Binding-site contacts:
Ligand atom C1 contacts residue TYR83 of chain 1.B at 4.2 Å (hydrophobic).
Ligand atom CA contacts residue TYR152 of chain 1.B at 3.6 Å (hydrophobic).
Ligand atom C2 contacts residue VAL206 of chain 1.B at 4.4 Å (hydrophobic).
Ligand atom C3 contacts residue PRO107 of chain 1.B at 3.9 Å (hydrophobic).
Ligand atom C1 contacts residue THR106 of chain 1.B at 4.1 Å.
Ligand atom C3 contacts residue THR233 of chain 1.B at 3.8 Å.
Ligand atom CA contacts residue MET84 of chain 1.B at 4.0 Å (hydrophobic).
Ligand atom C2 contacts residue TYR150 of chain 1.B at 3.4 Å (hydrophobic).
Ligand atom CA contacts residue TYR104 of chain 1.B at 4.0 Å (hydrophobic).
Ligand atom C1 contacts residue TYR150 of chain 1.B at 4.0 Å (hydrophobic).
Ligand atom NA contacts residue PRO107 of chain 1.B at 2.9 Å (h-bond).
Ligand atom NA contacts residue TYR152 of chain 1.B at 4.1 Å.
Ligand atom NA contacts residue MET84 of chain 1.B at 4.4 Å.
Ligand atom C2 contacts residue TYR83 of chain 1.B at 3.7 Å (hydrophobic).
Ligand atom NA contacts residue THR106 of chain 1.B at 4.0 Å.
Ligand atom CA contacts residue TYR83 of chain 1.B at 3.6 Å (hydrophobic).
Ligand atom OA contacts residue MET84 of chain 1.B at 3.2 Å.
Ligand atom CA contacts residue SER85 of chain 1.B at 3.8 Å.
Ligand atom CA contacts residue THR106 of chain 1.B at 4.4 Å.
Ligand atom C3 contacts residue TYR83 of chain 1.B at 3.3 Å (hydrophobic).
Ligand atom CA contacts residue TYR150 of chain 1.B at 3.6 Å (hydrophobic).
Ligand atom NA contacts residue TYR83 of chain 1.B at 3.4 Å (h-bond).
Ligand atom NA contacts residue GLU109 of chain 1.B at 4.3 Å.
Ligand atom OA contacts residue TYR152 of chain 1.B at 3.4 Å.
Ligand atom NA contacts residue SER85 of chain 1.B at 3.0 Å (h-bond).
Ligand atom C2 contacts residue TYR152 of chain 1.B at 3.8 Å (hydrophobic).
Ligand atom C3 contacts residue VAL206 of chain 1.B at 4.5 Å (hydrophobic).
Ligand atom OA contacts residue SER85 of chain 1.B at 3.1 Å (h-bond).
Ligand atom C1 contacts residue TYR152 of chain 1.B at 3.8 Å (hydrophobic).
Ligand atom C3 contacts residue TYR152 of chain 1.B at 4.0 Å (hydrophobic).
Ligand atom OA contacts residue TYR150 of chain 1.B at 2.7 Å (h-bond).
Ligand atom C1 contacts residue PRO107 of chain 1.B at 3.2 Å (hydrophobic).
Ligand atom OA contacts residue TYR83 of chain 1.B at 3.7 Å.
Ligand atom NA contacts residue TYR108 of chain 1.B at 3.5 Å.
Ligand atom NA contacts residue TYR104 of chain 1.B at 2.9 Å (h-bond).
Ligand atom CA contacts residue PRO107 of chain 1.B at 3.6 Å (hydrophobic).

A protein and the small-molecule ligand that binds it are described below.
Small molecule (SMILES): CCCC(N)=O

Sequence of chain 1.B:
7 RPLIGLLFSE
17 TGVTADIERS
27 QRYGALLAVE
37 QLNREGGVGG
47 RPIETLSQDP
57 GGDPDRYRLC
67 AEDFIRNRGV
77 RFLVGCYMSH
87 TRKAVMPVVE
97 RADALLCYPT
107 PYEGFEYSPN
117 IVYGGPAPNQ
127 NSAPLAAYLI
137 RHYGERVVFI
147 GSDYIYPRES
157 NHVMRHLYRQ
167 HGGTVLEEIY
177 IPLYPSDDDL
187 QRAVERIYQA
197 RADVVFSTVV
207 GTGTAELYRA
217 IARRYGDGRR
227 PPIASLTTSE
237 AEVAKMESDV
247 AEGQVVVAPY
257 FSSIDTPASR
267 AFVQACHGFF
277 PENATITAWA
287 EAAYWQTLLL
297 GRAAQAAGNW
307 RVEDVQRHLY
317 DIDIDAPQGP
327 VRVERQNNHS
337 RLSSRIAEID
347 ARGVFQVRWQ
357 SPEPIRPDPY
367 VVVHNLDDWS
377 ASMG